Binding-site contacts:
Ligand atom C contacts residue VAL193 of chain 2.A at 3.7 Å (hydrophobic).
Ligand atom O88 contacts residue CSO145 of chain 2.A at 3.6 Å.
Ligand atom C contacts residue GLN167 of chain 2.A at 3.8 Å.
Ligand atom CB contacts residue GLN195 of chain 2.A at 3.8 Å.
Ligand atom C82 contacts residue CYS148 of chain 2.A at 2.8 Å (hydrophobic).
Ligand atom C contacts residue GLN192 of chain 2.A at 3.7 Å.
Ligand atom C contacts residue GLU169 of chain 2.A at 3.6 Å.
Ligand atom O66 contacts residue GLU169 of chain 2.A at 3.6 Å.
Ligand atom CA contacts residue GLN192 of chain 2.A at 3.6 Å.
Ligand atom O66 contacts residue HIS166 of chain 2.A at 2.7 Å (h-bond).
Ligand atom O2 contacts residue HIS194 of chain 2.A at 3.7 Å.
Ligand atom C57 contacts residue CYS148 of chain 2.A at 2.7 Å (hydrophobic).
Ligand atom O66 contacts residue PHE143 of chain 2.A at 3.4 Å.
Ligand atom N49 contacts residue GLN167 of chain 2.A at 3.0 Å (h-bond).
Ligand atom C63 contacts residue CYS148 of chain 2.A at 1.8 Å (hydrophobic).
Ligand atom C73 contacts residue CSO145 of chain 2.A at 3.7 Å.
Ligand atom C65 contacts residue GLU169 of chain 2.A at 3.5 Å.
Ligand atom N contacts residue GLN192 of chain 2.A at 2.9 Å (h-bond).
Ligand atom C59 contacts residue CYS148 of chain 2.A at 3.2 Å (hydrophobic).
Ligand atom O contacts residue MET168 of chain 2.A at 3.3 Å.
Ligand atom O88 contacts residue GLY146 of chain 2.A at 3.0 Å (h-bond).
Ligand atom O66 contacts residue HIS175 of chain 2.A at 3.5 Å.
Ligand atom N contacts residue VAL193 of chain 2.A at 2.9 Å (h-bond).
Ligand atom C82 contacts residue HIS41 of chain 2.A at 3.3 Å.
Ligand atom N contacts residue GLU169 of chain 2.A at 2.8 Å (salt-bridge).
Ligand atom CA contacts residue GLU169 of chain 2.A at 3.5 Å.
Ligand atom N69 contacts residue GLU169 of chain 2.A at 3.1 Å (salt-bridge).
Ligand atom CA contacts residue GLN167 of chain 2.A at 3.7 Å.
Ligand atom N69 contacts residue PHE143 of chain 2.A at 3.2 Å (h-bond).
Ligand atom OG contacts residue LYS191 of chain 2.A at 2.9 Å (salt-bridge).
Ligand atom N49 contacts residue CYS148 of chain 2.A at 2.9 Å (h-bond).
Ligand atom O contacts residue GLN192 of chain 2.A at 3.4 Å.
Ligand atom O2 contacts residue VAL193 of chain 2.A at 3.3 Å (h-bond).
Ligand atom C65 contacts residue HIS166 of chain 2.A at 3.7 Å.
Ligand atom C2 contacts residue HIS194 of chain 2.A at 3.6 Å.
Ligand atom O contacts residue GLU169 of chain 2.A at 2.9 Å (salt-bridge).
Ligand atom OG contacts residue GLN195 of chain 2.A at 3.0 Å (h-bond).
Ligand atom CA contacts residue GLU169 of chain 2.A at 3.8 Å.
Ligand atom OG contacts residue VAL193 of chain 2.A at 3.1 Å (h-bond).
Ligand atom C59 contacts residue HIS166 of chain 2.A at 3.8 Å.

Sequence of chain 2.A:
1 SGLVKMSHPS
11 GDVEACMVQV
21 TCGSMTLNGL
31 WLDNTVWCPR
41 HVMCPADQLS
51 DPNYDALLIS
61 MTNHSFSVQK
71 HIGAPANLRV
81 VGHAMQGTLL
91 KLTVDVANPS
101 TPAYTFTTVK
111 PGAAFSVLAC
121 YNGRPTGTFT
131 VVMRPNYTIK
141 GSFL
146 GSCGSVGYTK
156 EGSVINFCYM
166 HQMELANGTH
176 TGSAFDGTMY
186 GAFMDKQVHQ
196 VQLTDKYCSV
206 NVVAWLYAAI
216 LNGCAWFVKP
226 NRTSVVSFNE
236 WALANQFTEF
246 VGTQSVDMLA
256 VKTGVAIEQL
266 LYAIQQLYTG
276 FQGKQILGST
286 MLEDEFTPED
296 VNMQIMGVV

Sequence of chain 1.A:
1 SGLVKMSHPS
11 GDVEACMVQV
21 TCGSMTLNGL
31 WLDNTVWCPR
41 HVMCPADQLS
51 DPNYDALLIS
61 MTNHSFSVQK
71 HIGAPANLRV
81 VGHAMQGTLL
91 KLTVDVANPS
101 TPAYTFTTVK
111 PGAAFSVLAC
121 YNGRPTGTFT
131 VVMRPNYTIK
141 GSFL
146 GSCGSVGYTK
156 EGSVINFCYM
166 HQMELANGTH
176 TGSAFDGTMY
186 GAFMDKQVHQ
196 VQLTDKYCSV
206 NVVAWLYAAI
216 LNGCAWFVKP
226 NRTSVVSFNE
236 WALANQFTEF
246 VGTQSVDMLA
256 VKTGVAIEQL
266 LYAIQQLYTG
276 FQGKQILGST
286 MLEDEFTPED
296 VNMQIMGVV

This protein binds this small molecule.
Small molecule (SMILES): CCOC(=O)CC[C@H](C[C@@H]1CCNC1=O)NC(=O)[C@H](CC(C)C)NC(=O)[C@@H](NC(=O)[C@H](CO)NC(=O)OC(C)(C)C)C(C)C